Binding-site contacts:
Ligand atom C03 contacts residue GLU196 of chain 1.D at 3.8 Å.
Ligand atom C10 contacts residue TRP57 of chain 1.C at 3.8 Å (hydrophobic).
Ligand atom S06 contacts residue TRP57 of chain 1.C at 3.9 Å.
Ligand atom C07 contacts residue TRP57 of chain 1.C at 3.7 Å (hydrophobic).
Ligand atom C03 contacts residue MET195 of chain 1.D at 3.8 Å (hydrophobic).
Ligand atom C03 contacts residue ARG59 of chain 1.C at 3.4 Å.
Ligand atom C01 contacts residue ARG59 of chain 1.C at 3.7 Å.
Ligand atom N13 contacts residue TRP150 of chain 1.D at 4.0 Å.
Ligand atom C15 contacts residue TRP150 of chain 1.D at 3.1 Å (hydrophobic).
Ligand atom C10 contacts residue ARG59 of chain 1.C at 4.1 Å.
Ligand atom C10 contacts residue TYR58 of chain 1.C at 3.7 Å (hydrophobic).
Ligand atom C21 contacts residue MET195 of chain 1.D at 3.9 Å (hydrophobic).
Ligand atom C18 contacts residue TRP57 of chain 1.C at 3.8 Å (hydrophobic).
Ligand atom C18 contacts residue TRP150 of chain 1.D at 3.7 Å (hydrophobic).
Ligand atom C11 contacts residue TYR120 of chain 1.C at 3.7 Å (hydrophobic).
Ligand atom C12 contacts residue TRP57 of chain 1.C at 3.9 Å (hydrophobic).
Ligand atom C09 contacts residue TRP57 of chain 1.C at 3.7 Å (hydrophobic).
Ligand atom C08 contacts residue ARG59 of chain 1.C at 3.9 Å.
Ligand atom C20 contacts residue ILE38 of chain 1.C at 4.1 Å (hydrophobic).
Ligand atom C01 contacts residue ARG163 of chain 1.C at 3.5 Å.
Ligand atom C15 contacts residue TYR201 of chain 1.D at 3.6 Å (hydrophobic).
Ligand atom C11 contacts residue TRP150 of chain 1.D at 3.8 Å (hydrophobic).
Ligand atom C02 contacts residue MET195 of chain 1.D at 3.8 Å (hydrophobic).
Ligand atom C02 contacts residue ARG59 of chain 1.C at 3.9 Å.
Ligand atom C19 contacts residue MET195 of chain 1.D at 3.8 Å (hydrophobic).
Ligand atom C17 contacts residue TRP150 of chain 1.D at 3.8 Å (hydrophobic).
Ligand atom C05 contacts residue MET195 of chain 1.D at 4.0 Å (hydrophobic).
Ligand atom C14 contacts residue TRP150 of chain 1.D at 3.4 Å (hydrophobic).
Ligand atom C09 contacts residue TYR58 of chain 1.C at 4.1 Å (hydrophobic).
Ligand atom C10 contacts residue TYR120 of chain 1.C at 3.7 Å (hydrophobic).
Ligand atom C09 contacts residue TYR120 of chain 1.C at 3.9 Å (hydrophobic).
Ligand atom N16 contacts residue THR148 of chain 1.D at 4.0 Å.
Ligand atom C12 contacts residue TYR120 of chain 1.C at 4.0 Å (hydrophobic).
Ligand atom C09 contacts residue ARG59 of chain 1.C at 3.7 Å.
Ligand atom N16 contacts residue SER149 of chain 1.D at 3.7 Å.
Ligand atom N16 contacts residue TRP150 of chain 1.D at 2.7 Å (h-bond).
Ligand atom C08 contacts residue TRP57 of chain 1.C at 4.1 Å (hydrophobic).
Ligand atom C04 contacts residue MET195 of chain 1.D at 3.9 Å (hydrophobic).
Ligand atom C04 contacts residue ARG59 of chain 1.C at 3.8 Å.
Ligand atom C20 contacts residue TRP57 of chain 1.C at 3.6 Å (hydrophobic).

Sequence of chain 1.D:
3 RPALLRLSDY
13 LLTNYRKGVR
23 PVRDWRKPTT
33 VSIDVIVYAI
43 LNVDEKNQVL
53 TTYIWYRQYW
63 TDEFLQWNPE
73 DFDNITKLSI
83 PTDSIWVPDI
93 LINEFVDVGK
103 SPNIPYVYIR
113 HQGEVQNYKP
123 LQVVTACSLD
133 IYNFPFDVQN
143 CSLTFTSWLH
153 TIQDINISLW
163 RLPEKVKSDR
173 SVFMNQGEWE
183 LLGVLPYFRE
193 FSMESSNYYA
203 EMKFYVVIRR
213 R

Sequence of chain 1.C:
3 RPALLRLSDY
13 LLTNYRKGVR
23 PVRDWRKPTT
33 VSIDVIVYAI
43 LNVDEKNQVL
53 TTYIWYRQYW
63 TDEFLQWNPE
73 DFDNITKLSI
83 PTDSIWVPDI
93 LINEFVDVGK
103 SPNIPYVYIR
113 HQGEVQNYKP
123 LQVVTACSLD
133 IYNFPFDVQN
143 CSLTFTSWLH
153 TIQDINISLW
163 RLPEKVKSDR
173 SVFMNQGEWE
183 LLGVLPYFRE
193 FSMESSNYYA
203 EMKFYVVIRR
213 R

The small molecule below binds the protein below.
Small molecule (SMILES): Cc1ccc(Sc2ccccc2N2CCNCC2)c(C)c1